Binding-site contacts:
Ligand atom C20 contacts residue PRO43 of chain 1.D at 3.5 Å (hydrophobic).
Ligand atom C19 contacts residue GLU42 of chain 1.D at 3.8 Å.
Ligand atom C10 contacts residue PHE71 of chain 1.D at 3.7 Å (hydrophobic).
Ligand atom C11 contacts residue ASP103 of chain 1.D at 3.8 Å.
Ligand atom C13 contacts residue PHE18 of chain 1.D at 3.4 Å (hydrophobic).
Ligand atom O12 contacts residue ASP103 of chain 1.D at 2.4 Å (salt-bridge).
Ligand atom C19 contacts residue PRO43 of chain 1.D at 3.5 Å (hydrophobic).
Ligand atom O12 contacts residue HIS101 of chain 1.D at 3.1 Å (h-bond).
Ligand atom O3 contacts residue GLN87 of chain 1.D at 2.9 Å (h-bond).
Ligand atom C1 contacts residue ARG36 of chain 1.D at 3.6 Å.
Ligand atom C20 contacts residue GLY21 of chain 1.D at 3.8 Å.
Ligand atom C14 contacts residue TRP115 of chain 1.D at 3.8 Å (hydrophobic).
Ligand atom C9 contacts residue ARG89 of chain 1.D at 3.6 Å.
Ligand atom C12 contacts residue ASP103 of chain 1.D at 3.3 Å.
Ligand atom C17 contacts residue GLY41 of chain 1.D at 3.1 Å.
Ligand atom C1 contacts residue TRP69 of chain 1.D at 3.6 Å (hydrophobic).
Ligand atom O1 contacts residue THR67 of chain 1.D at 3.2 Å (h-bond).
Ligand atom C8 contacts residue ARG89 of chain 1.D at 3.4 Å.
Ligand atom O1 contacts residue TRP69 of chain 1.D at 3.1 Å (h-bond).
Ligand atom C6 contacts residue GLN87 of chain 1.D at 3.2 Å.
Ligand atom C11 contacts residue PHE71 of chain 1.D at 3.7 Å (hydrophobic).
Ligand atom C8 contacts residue MET56 of chain 1.D at 3.4 Å (hydrophobic).
Ligand atom C9 contacts residue MET56 of chain 1.D at 3.7 Å (hydrophobic).
Ligand atom C9 contacts residue PHE71 of chain 1.D at 3.4 Å (hydrophobic).
Ligand atom C5 contacts residue GLN87 of chain 1.D at 3.6 Å.
Ligand atom O12 contacts residue PHE18 of chain 1.D at 3.3 Å.
Ligand atom C13 contacts residue HIS101 of chain 1.D at 3.8 Å.
Ligand atom C2 contacts residue THR67 of chain 1.D at 3.7 Å.
Ligand atom C10 contacts residue TRP115 of chain 1.D at 3.5 Å (hydrophobic).
Ligand atom C3 contacts residue LEU39 of chain 1.D at 3.6 Å (hydrophobic).
Ligand atom C7 contacts residue ARG89 of chain 1.D at 3.1 Å.
Ligand atom C6 contacts residue ARG89 of chain 1.D at 3.7 Å.
Ligand atom C12 contacts residue TRP115 of chain 1.D at 3.6 Å (hydrophobic).
Ligand atom C20 contacts residue LEU52 of chain 1.D at 3.7 Å (hydrophobic).
Ligand atom C2 contacts residue PHE58 of chain 1.D at 3.4 Å (hydrophobic).
Ligand atom C12 contacts residue HIS101 of chain 1.D at 3.8 Å.
Ligand atom O3 contacts residue ARG89 of chain 1.D at 3.4 Å (salt-bridge).
Ligand atom C4 contacts residue TRP69 of chain 1.D at 3.3 Å (hydrophobic).
Ligand atom O2 contacts residue ARG36 of chain 1.D at 2.9 Å (salt-bridge).
Ligand atom C15 contacts residue GLY41 of chain 1.D at 3.7 Å.

Sequence of chain 1.D:
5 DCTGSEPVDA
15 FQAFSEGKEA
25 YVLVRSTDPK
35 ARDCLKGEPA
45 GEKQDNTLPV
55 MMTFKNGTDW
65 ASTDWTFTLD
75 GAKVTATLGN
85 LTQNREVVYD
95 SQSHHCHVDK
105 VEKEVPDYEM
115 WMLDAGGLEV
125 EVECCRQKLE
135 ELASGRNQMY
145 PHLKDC

A protein and the small-molecule ligand that binds it are described below.
Small molecule (SMILES): CCCCC/C=C\C[C@@H](O)/C=C/C=C/C=C\[C@@H](O)CCCC(=O)O